Binding-site contacts:
Ligand atom O2P contacts residue SER258 of chain 4.A at 3.1 Å (h-bond).
Ligand atom O6 contacts residue GLY285 of chain 4.A at 2.8 Å (h-bond).
Ligand atom C8 contacts residue MET70 of chain 4.A at 3.6 Å (hydrophobic).
Ligand atom O6 contacts residue GLY319 of chain 4.A at 3.3 Å.
Ligand atom C6 contacts residue GLU318 of chain 4.A at 3.7 Å.
Ligand atom C1' contacts residue FWG1 of chain 4.C at 3.6 Å.
Ligand atom O3' contacts residue SER68 of chain 4.A at 2.8 Å (h-bond).
Ligand atom O2' contacts residue ASP234 of chain 4.A at 2.7 Å (salt-bridge).
Ligand atom O2P contacts residue SER199 of chain 4.A at 2.8 Å (h-bond).
Ligand atom O3' contacts residue ASP234 of chain 4.A at 2.5 Å (salt-bridge).
Ligand atom O5' contacts residue GLY198 of chain 4.A at 3.6 Å.
Ligand atom C3' contacts residue ASP234 of chain 4.A at 3.4 Å.
Ligand atom C2 contacts residue FWG1 of chain 4.C at 3.2 Å.
Ligand atom O2' contacts residue FWG1 of chain 4.C at 3.4 Å.
Ligand atom N1 contacts residue FWG1 of chain 4.C at 2.7 Å (h-bond).
Ligand atom O2P contacts residue TYR281 of chain 4.A at 2.5 Å (h-bond).
Ligand atom O3P contacts residue SER258 of chain 4.A at 3.4 Å (h-bond).
Ligand atom C4' contacts residue ASP234 of chain 4.A at 3.4 Å.
Ligand atom C5' contacts residue TYR281 of chain 4.A at 3.5 Å (hydrophobic).
Ligand atom C2 contacts residue GLU318 of chain 4.A at 3.4 Å.
Ligand atom O3P contacts residue GLY257 of chain 4.A at 2.9 Å (h-bond).
Ligand atom C3' contacts residue SER68 of chain 4.A at 3.6 Å.
Ligand atom C4 contacts residue FWG1 of chain 4.C at 3.7 Å.
Ligand atom C6 contacts residue ILE200 of chain 4.A at 3.6 Å (hydrophobic).
Ligand atom C5 contacts residue ILE200 of chain 4.A at 3.4 Å (hydrophobic).
Ligand atom N7 contacts residue GLY283 of chain 4.A at 3.6 Å.
Ligand atom O3' contacts residue MET255 of chain 4.A at 3.6 Å.
Ligand atom O5' contacts residue GLY235 of chain 4.A at 3.5 Å.
Ligand atom N1 contacts residue GLU318 of chain 4.A at 2.6 Å (salt-bridge).
Ligand atom N7 contacts residue MET284 of chain 4.A at 3.0 Å (h-bond).
Ligand atom C6 contacts residue FWG1 of chain 4.C at 2.9 Å.
Ligand atom N3 contacts residue FWG1 of chain 4.C at 3.3 Å.
Ligand atom C2 contacts residue CYS201 of chain 4.A at 3.3 Å (hydrophobic).
Ligand atom C4 contacts residue ILE200 of chain 4.A at 3.6 Å (hydrophobic).
Ligand atom O6 contacts residue FWG1 of chain 4.C at 3.1 Å (h-bond).
Ligand atom O6 contacts residue GLY283 of chain 4.A at 3.2 Å.
Ligand atom O1P contacts residue SER199 of chain 4.A at 2.9 Å (h-bond).
Ligand atom O1P contacts residue GLY236 of chain 4.A at 2.9 Å (h-bond).
Ligand atom O6 contacts residue MET284 of chain 4.A at 3.3 Å (h-bond).
Ligand atom O1P contacts residue GLY198 of chain 4.A at 3.6 Å.

Sequence of chain 4.A:
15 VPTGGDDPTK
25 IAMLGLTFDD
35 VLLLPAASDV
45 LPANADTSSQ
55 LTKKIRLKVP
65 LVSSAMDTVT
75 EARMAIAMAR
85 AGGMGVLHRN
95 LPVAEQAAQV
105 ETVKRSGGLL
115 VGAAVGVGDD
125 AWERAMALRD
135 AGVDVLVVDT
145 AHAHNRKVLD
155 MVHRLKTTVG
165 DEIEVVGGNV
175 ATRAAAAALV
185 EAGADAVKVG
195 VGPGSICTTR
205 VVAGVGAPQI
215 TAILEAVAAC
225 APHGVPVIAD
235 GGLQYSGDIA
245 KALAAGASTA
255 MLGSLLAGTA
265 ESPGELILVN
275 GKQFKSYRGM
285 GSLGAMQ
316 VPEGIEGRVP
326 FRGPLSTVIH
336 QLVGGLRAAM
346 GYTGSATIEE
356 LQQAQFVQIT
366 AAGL

The protein below binds the small molecule below.
Small molecule (SMILES): O=c1[nH]cnc2c1ncn2[C@@H]1O[C@H](COP(=O)(O)O)[C@@H](O)[C@H]1O